Sequence of chain 1.A:
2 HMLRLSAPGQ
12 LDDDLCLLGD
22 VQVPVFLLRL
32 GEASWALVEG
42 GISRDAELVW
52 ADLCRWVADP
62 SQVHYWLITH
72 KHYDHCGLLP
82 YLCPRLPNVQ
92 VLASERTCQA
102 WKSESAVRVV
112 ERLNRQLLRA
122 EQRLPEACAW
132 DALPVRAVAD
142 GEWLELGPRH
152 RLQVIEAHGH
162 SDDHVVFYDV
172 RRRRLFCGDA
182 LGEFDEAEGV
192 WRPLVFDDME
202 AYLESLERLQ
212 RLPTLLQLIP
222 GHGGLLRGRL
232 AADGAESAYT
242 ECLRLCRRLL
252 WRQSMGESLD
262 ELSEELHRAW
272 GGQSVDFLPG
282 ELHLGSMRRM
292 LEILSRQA

The protein below binds the small molecule below.
Small molecule (SMILES): Cc1ccsc1C(=O)O

Binding-site contacts:
Ligand atom O08 contacts residue HIS223 of chain 1.A at 2.9 Å (h-bond).
Ligand atom S01 contacts residue LEU279 of chain 1.A at 4.0 Å.
Ligand atom C02 contacts residue LEU279 of chain 1.A at 3.8 Å (hydrophobic).
Ligand atom C06 contacts residue HIS223 of chain 1.A at 3.9 Å.
Ligand atom C04 contacts residue SER275 of chain 1.A at 4.1 Å.
Ligand atom C07 contacts residue FE1 of chain 1.B at 3.9 Å.
Ligand atom C06 contacts residue GLU184 of chain 1.A at 3.8 Å.
Ligand atom C05 contacts residue MET288 of chain 1.A at 4.2 Å (hydrophobic).
Ligand atom C05 contacts residue LEU279 of chain 1.A at 3.8 Å (hydrophobic).
Ligand atom C05 contacts residue LEU195 of chain 1.A at 3.8 Å (hydrophobic).
Ligand atom O09 contacts residue HIS161 of chain 1.A at 3.5 Å.
Ligand atom O09 contacts residue ASP180 of chain 1.A at 3.4 Å (salt-bridge).
Ligand atom O09 contacts residue PHE197 of chain 1.A at 3.8 Å.
Ligand atom C07 contacts residue ASP75 of chain 1.A at 3.9 Å.
Ligand atom C06 contacts residue PHE278 of chain 1.A at 4.0 Å (hydrophobic).
Ligand atom S01 contacts residue LEU195 of chain 1.A at 3.9 Å.
Ligand atom C07 contacts residue LEU195 of chain 1.A at 4.2 Å (hydrophobic).
Ligand atom C04 contacts residue HIS284 of chain 1.A at 3.8 Å.
Ligand atom O08 contacts residue FE1 of chain 1.B at 3.9 Å.
Ligand atom O09 contacts residue ASP75 of chain 1.A at 4.2 Å.
Ligand atom C02 contacts residue LEU195 of chain 1.A at 4.0 Å (hydrophobic).
Ligand atom O09 contacts residue FE1 of chain 1.C at 3.2 Å.
Ligand atom O08 contacts residue ASP75 of chain 1.A at 3.1 Å (salt-bridge).
Ligand atom C04 contacts residue GLU184 of chain 1.A at 4.3 Å.
Ligand atom C04 contacts residue LEU195 of chain 1.A at 3.8 Å (hydrophobic).
Ligand atom C04 contacts residue LEU279 of chain 1.A at 4.1 Å (hydrophobic).
Ligand atom O08 contacts residue HIS76 of chain 1.A at 4.1 Å.
Ligand atom O09 contacts residue HIS73 of chain 1.A at 4.3 Å.
Ligand atom O08 contacts residue ASP180 of chain 1.A at 3.0 Å (salt-bridge).
Ligand atom C03 contacts residue LEU279 of chain 1.A at 3.9 Å (hydrophobic).
Ligand atom O09 contacts residue FE1 of chain 1.B at 3.1 Å.
Ligand atom C03 contacts residue LEU195 of chain 1.A at 3.9 Å (hydrophobic).
Ligand atom S01 contacts residue PHE197 of chain 1.A at 3.4 Å.
Ligand atom C07 contacts residue FE1 of chain 1.C at 3.0 Å.
Ligand atom C05 contacts residue HIS284 of chain 1.A at 3.5 Å.
Ligand atom C07 contacts residue ASP180 of chain 1.A at 3.6 Å.
Ligand atom C05 contacts residue PHE197 of chain 1.A at 4.3 Å (hydrophobic).
Ligand atom C07 contacts residue HIS223 of chain 1.A at 4.2 Å.
Ligand atom C06 contacts residue LEU195 of chain 1.A at 4.3 Å (hydrophobic).
Ligand atom O08 contacts residue FE1 of chain 1.C at 2.0 Å.